Binding-site contacts:
Ligand atom C5 contacts residue PHE101 of chain 1.D at 3.7 Å (hydrophobic).
Ligand atom O5 contacts residue PHE101 of chain 1.D at 3.6 Å.
Ligand atom N2 contacts residue ASN14 of chain 1.D at 3.0 Å (h-bond).
Ligand atom C7 contacts residue ASN14 of chain 1.D at 3.5 Å.
Ligand atom C1 contacts residue PHE101 of chain 1.D at 3.9 Å (hydrophobic).
Ligand atom C6 contacts residue PHE101 of chain 1.D at 4.1 Å (hydrophobic).
Ligand atom C3 contacts residue ASN14 of chain 1.D at 3.8 Å.
Ligand atom C1 contacts residue ASN14 of chain 1.D at 1.4 Å.
Ligand atom O7 contacts residue ASN14 of chain 1.D at 3.6 Å.
Ligand atom O5 contacts residue ASN14 of chain 1.D at 2.4 Å (h-bond).
Ligand atom C4 contacts residue ASN14 of chain 1.D at 4.2 Å.
Ligand atom C2 contacts residue ASN14 of chain 1.D at 2.5 Å.
Ligand atom O6 contacts residue PHE101 of chain 1.D at 4.4 Å.
Ligand atom C5 contacts residue ASN14 of chain 1.D at 3.7 Å.

Sequence of chain 1.D:
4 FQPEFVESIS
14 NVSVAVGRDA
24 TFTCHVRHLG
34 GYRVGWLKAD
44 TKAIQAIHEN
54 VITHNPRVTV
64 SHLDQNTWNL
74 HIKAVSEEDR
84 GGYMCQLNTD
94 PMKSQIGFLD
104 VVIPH

This protein binds this small molecule.
Small molecule (SMILES): CC(=O)N[C@@H]1[C@@H](O)[C@H](O)[C@@H](CO)O[C@H]1O